Binding-site contacts:
Ligand atom C8 contacts residue VAL194 of chain 46.B at 3.8 Å (hydrophobic).
Ligand atom O15 contacts residue MET130 of chain 46.B at 3.8 Å.
Ligand atom C19 contacts residue TYR110 of chain 46.B at 3.8 Å (hydrophobic).
Ligand atom C10 contacts residue ILE108 of chain 46.B at 3.5 Å (hydrophobic).
Ligand atom C8 contacts residue TYR157 of chain 46.B at 3.4 Å (hydrophobic).
Ligand atom N3 contacts residue LEU239 of chain 46.B at 3.8 Å.
Ligand atom C18 contacts residue TYR110 of chain 46.B at 3.8 Å (hydrophobic).
Ligand atom C22 contacts residue TYR110 of chain 46.B at 3.3 Å (hydrophobic).
Ligand atom N4 contacts residue ILE192 of chain 46.B at 3.6 Å.
Ligand atom C12 contacts residue PHE236 of chain 46.B at 3.7 Å (hydrophobic).
Ligand atom C13 contacts residue ILE108 of chain 46.B at 3.6 Å (hydrophobic).
Ligand atom C17 contacts residue MET130 of chain 46.B at 3.7 Å (hydrophobic).
Ligand atom C20 contacts residue PHE236 of chain 46.B at 3.4 Å (hydrophobic).
Ligand atom C4 contacts residue TYR157 of chain 46.B at 3.5 Å (hydrophobic).
Ligand atom C7 contacts residue VAL194 of chain 46.B at 3.6 Å (hydrophobic).
Ligand atom C11 contacts residue PHE132 of chain 46.B at 3.5 Å (hydrophobic).
Ligand atom C1 contacts residue ILE181 of chain 46.B at 3.5 Å (hydrophobic).
Ligand atom C3 contacts residue PRO179 of chain 46.B at 3.6 Å (hydrophobic).
Ligand atom C4 contacts residue ALA24 of chain 46.D at 3.9 Å (hydrophobic).
Ligand atom C9 contacts residue VAL194 of chain 46.B at 3.8 Å (hydrophobic).
Ligand atom C7 contacts residue ILE25 of chain 46.D at 3.8 Å (hydrophobic).
Ligand atom C7 contacts residue TYR157 of chain 46.B at 3.5 Å (hydrophobic).
Ligand atom C16 contacts residue MET130 of chain 46.B at 3.8 Å (hydrophobic).
Ligand atom N3 contacts residue ILE192 of chain 46.B at 3.7 Å.
Ligand atom O23 contacts residue TYR110 of chain 46.B at 3.5 Å.
Ligand atom C25 contacts residue THR109 of chain 46.B at 3.2 Å.
Ligand atom C1 contacts residue ILE155 of chain 46.B at 3.8 Å (hydrophobic).
Ligand atom C3 contacts residue TYR157 of chain 46.B at 3.4 Å (hydrophobic).
Ligand atom N4 contacts residue LEU239 of chain 46.B at 3.6 Å.
Ligand atom C10 contacts residue PHE132 of chain 46.B at 3.7 Å (hydrophobic).
Ligand atom C21 contacts residue TYR203 of chain 46.B at 3.7 Å (hydrophobic).
Ligand atom C19 contacts residue PHE236 of chain 46.B at 3.6 Å (hydrophobic).
Ligand atom C3 contacts residue ALA24 of chain 46.D at 3.6 Å (hydrophobic).
Ligand atom O23 contacts residue PHE236 of chain 46.B at 3.3 Å.
Ligand atom O24 contacts residue THR109 of chain 46.B at 3.6 Å.
Ligand atom O24 contacts residue PHE236 of chain 46.B at 3.9 Å.
Ligand atom O24 contacts residue TYR110 of chain 46.B at 3.3 Å.
Ligand atom N6 contacts residue VAL194 of chain 46.B at 3.6 Å.
Ligand atom C22 contacts residue PHE236 of chain 46.B at 3.3 Å (hydrophobic).
Ligand atom C13 contacts residue PHE236 of chain 46.B at 3.8 Å (hydrophobic).

Sequence of chain 46.D:
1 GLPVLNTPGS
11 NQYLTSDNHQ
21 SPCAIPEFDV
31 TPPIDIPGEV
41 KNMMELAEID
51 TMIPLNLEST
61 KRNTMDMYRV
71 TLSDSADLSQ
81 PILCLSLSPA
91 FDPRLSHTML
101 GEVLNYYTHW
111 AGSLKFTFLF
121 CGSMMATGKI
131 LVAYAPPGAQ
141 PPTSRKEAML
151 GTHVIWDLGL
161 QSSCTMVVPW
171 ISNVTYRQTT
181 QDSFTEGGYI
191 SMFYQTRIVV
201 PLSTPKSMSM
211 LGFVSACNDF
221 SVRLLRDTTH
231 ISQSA

This protein binds this small molecule.
Small molecule (SMILES): CCOC(=O)c1ccc(OCCCC2CCN(c3ccc(C)nn3)CC2)cc1

Sequence of chain 47.D:
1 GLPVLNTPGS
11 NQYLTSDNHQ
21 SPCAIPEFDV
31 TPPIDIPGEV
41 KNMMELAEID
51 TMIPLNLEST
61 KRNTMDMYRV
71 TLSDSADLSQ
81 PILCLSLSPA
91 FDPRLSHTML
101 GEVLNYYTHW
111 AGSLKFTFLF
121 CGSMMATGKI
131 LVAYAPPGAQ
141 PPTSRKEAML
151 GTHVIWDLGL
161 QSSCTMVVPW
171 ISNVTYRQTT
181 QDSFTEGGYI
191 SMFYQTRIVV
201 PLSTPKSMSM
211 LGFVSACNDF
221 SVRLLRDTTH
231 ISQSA

Sequence of chain 46.B:
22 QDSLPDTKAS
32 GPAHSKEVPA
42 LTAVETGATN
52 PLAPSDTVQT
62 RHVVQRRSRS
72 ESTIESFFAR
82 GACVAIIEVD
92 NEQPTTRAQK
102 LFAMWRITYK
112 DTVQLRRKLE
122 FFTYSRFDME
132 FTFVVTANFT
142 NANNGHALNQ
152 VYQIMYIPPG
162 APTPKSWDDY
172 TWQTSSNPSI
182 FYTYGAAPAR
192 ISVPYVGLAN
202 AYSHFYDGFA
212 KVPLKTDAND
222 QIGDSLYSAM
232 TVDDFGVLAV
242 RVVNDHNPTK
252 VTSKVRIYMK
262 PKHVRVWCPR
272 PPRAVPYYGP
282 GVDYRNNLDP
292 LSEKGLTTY